Binding-site contacts:
Ligand atom C25 contacts residue TTG1 of chain 1.D at 0.5 Å.
Ligand atom O23 contacts residue ASP333 of chain 1.C at 3.7 Å.
Ligand atom O23 contacts residue PTR523 of chain 1.C at 3.7 Å.
Ligand atom C27 contacts residue TTG1 of chain 1.D at 0.1 Å.
Ligand atom C16 contacts residue TTG1 of chain 1.D at 0.3 Å.
Ligand atom O22 contacts residue TTG1 of chain 1.D at 1.6 Å.
Ligand atom N28 contacts residue TTG1 of chain 1.D at 0.2 Å (h-bond).
Ligand atom C31 contacts residue TTG1 of chain 1.D at 0.6 Å.
Ligand atom N10 contacts residue TTG1 of chain 1.D at 0.2 Å (h-bond).
Ligand atom O26 contacts residue GLU156 of chain 1.C at 3.7 Å.
Ligand atom O23 contacts residue TTG1 of chain 1.D at 1.2 Å (h-bond).
Ligand atom C29 contacts residue TTG1 of chain 1.D at 0.1 Å.
Ligand atom C13 contacts residue TTG1 of chain 1.D at 0.3 Å.
Ligand atom C21 contacts residue TTG1 of chain 1.D at 0.3 Å.
Ligand atom N12 contacts residue TTG1 of chain 1.D at 0.3 Å (h-bond).
Ligand atom C15 contacts residue TTG1 of chain 1.D at 0.4 Å.
Ligand atom C17 contacts residue TTG1 of chain 1.D at 0.3 Å.
Ligand atom C8 contacts residue TTG1 of chain 1.D at 0.2 Å.
Ligand atom O24 contacts residue ASP333 of chain 1.C at 2.7 Å (salt-bridge).
Ligand atom C14 contacts residue TTG1 of chain 1.D at 0.4 Å.
Ligand atom O23 contacts residue LYS332 of chain 1.C at 3.6 Å.
Ligand atom C30 contacts residue TTG1 of chain 1.D at 0.5 Å.
Ligand atom O26 contacts residue TTG1 of chain 1.D at 0.1 Å (h-bond).
Ligand atom C4 contacts residue TTG1 of chain 1.D at 0.1 Å.
Ligand atom C3 contacts residue TTG1 of chain 1.D at 0.1 Å.
Ligand atom O24 contacts residue TTG1 of chain 1.D at 0.6 Å (h-bond).
Ligand atom C20 contacts residue TTG1 of chain 1.D at 0.4 Å.
Ligand atom C6 contacts residue TTG1 of chain 1.D at 0.1 Å.
Ligand atom O22 contacts residue THR518 of chain 1.C at 3.4 Å.
Ligand atom C7 contacts residue TTG1 of chain 1.D at 0.2 Å.
Ligand atom C2 contacts residue TTG1 of chain 1.D at 0.1 Å.
Ligand atom O24 contacts residue ARG164 of chain 1.C at 3.6 Å (salt-bridge).
Ligand atom C19 contacts residue TTG1 of chain 1.D at 0.6 Å.
Ligand atom C1 contacts residue TTG1 of chain 1.D at 0.1 Å.
Ligand atom C5 contacts residue TTG1 of chain 1.D at 0.1 Å.
Ligand atom O22 contacts residue PTR523 of chain 1.C at 3.7 Å.
Ligand atom C19 contacts residue THR518 of chain 1.C at 3.7 Å.
Ligand atom O18 contacts residue TTG1 of chain 1.D at 0.4 Å (h-bond).
Ligand atom C11 contacts residue TTG1 of chain 1.D at 0.3 Å.
Ligand atom C9 contacts residue TTG1 of chain 1.D at 0.2 Å.

This small molecule binds to this protein.
Small molecule (SMILES): CC[C@@]1(O)C(=O)OCc2c1cc1n(c2=O)Cc2cc3c(CN(C)C)c(O)ccc3nc2-1

Sequence of chain 1.C:
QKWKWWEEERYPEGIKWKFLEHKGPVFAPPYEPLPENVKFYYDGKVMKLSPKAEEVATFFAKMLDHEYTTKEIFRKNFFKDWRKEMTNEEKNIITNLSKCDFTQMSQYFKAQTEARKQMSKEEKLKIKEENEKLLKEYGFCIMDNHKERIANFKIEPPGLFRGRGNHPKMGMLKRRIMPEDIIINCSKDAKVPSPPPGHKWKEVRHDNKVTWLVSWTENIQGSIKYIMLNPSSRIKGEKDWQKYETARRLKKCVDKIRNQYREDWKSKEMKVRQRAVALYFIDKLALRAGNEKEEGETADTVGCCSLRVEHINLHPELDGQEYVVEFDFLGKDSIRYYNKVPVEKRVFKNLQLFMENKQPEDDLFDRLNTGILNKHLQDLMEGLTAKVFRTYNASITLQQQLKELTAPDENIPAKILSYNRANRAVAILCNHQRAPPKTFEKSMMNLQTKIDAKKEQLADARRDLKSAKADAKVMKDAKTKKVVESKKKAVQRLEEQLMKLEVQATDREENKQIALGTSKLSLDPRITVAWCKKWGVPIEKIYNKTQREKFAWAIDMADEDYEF